Sequence of chain 1.B:
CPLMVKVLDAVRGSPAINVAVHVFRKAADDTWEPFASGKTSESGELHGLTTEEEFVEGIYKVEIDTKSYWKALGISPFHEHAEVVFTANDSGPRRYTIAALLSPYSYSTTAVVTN

Sequence of chain 2.B:
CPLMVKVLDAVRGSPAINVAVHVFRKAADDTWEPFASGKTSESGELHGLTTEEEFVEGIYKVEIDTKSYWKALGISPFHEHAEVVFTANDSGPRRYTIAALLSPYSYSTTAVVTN

Binding-site contacts:
Ligand atom CAA contacts residue VAL121 of chain 2.B at 3.2 Å (hydrophobic).
Ligand atom NAL contacts residue 3M41 of chain 2.D at 0.8 Å.
Ligand atom NAK contacts residue LEU110 of chain 2.B at 3.7 Å.
Ligand atom CAC contacts residue 3M41 of chain 2.D at 0.8 Å.
Ligand atom OAN contacts residue LEU17 of chain 1.B at 3.9 Å.
Ligand atom NAK contacts residue 3M41 of chain 2.D at 2.1 Å.
Ligand atom CAD contacts residue 3M41 of chain 2.D at 2.6 Å.
Ligand atom OAO contacts residue 3M41 of chain 2.D at 0.7 Å (h-bond).
Ligand atom CAE contacts residue LEU110 of chain 2.B at 3.6 Å (hydrophobic).
Ligand atom CAI contacts residue 3M41 of chain 2.D at 0.3 Å.
Ligand atom CAF contacts residue 3M41 of chain 2.D at 0.6 Å.
Ligand atom NAK contacts residue SER117 of chain 1.B at 2.6 Å (h-bond).
Ligand atom CAG contacts residue 3M41 of chain 2.D at 0.2 Å.
Ligand atom NAM contacts residue 3M41 of chain 2.D at 0.7 Å (h-bond).
Ligand atom CAE contacts residue 3M41 of chain 2.D at 0.8 Å.
Ligand atom NAM contacts residue LEU17 of chain 2.B at 3.7 Å.
Ligand atom CAE contacts residue SER117 of chain 1.B at 3.3 Å.
Ligand atom CAT contacts residue LEU17 of chain 2.B at 3.7 Å (hydrophobic).
Ligand atom CAR contacts residue 3M41 of chain 2.D at 0.6 Å.
Ligand atom CAD contacts residue ALA108 of chain 1.B at 3.9 Å (hydrophobic).
Ligand atom CAE contacts residue SER117 of chain 2.B at 3.7 Å.
Ligand atom CAE contacts residue LEU110 of chain 1.B at 3.9 Å (hydrophobic).
Ligand atom CAH contacts residue ALA108 of chain 1.B at 3.7 Å (hydrophobic).
Ligand atom CAQ contacts residue 3M41 of chain 2.D at 0.9 Å.
Ligand atom CAA contacts residue 3M41 of chain 2.D at 2.2 Å.
Ligand atom CAP contacts residue 3M41 of chain 2.D at 1.3 Å.
Ligand atom CAD contacts residue SER117 of chain 1.B at 3.4 Å.
Ligand atom CAA contacts residue THR106 of chain 2.B at 3.7 Å.
Ligand atom CAB contacts residue 3M41 of chain 2.D at 0.9 Å.
Ligand atom OAO contacts residue ALA108 of chain 2.B at 3.5 Å.
Ligand atom CAT contacts residue 3M41 of chain 2.D at 0.6 Å.
Ligand atom CAH contacts residue 3M41 of chain 2.D at 2.2 Å.
Ligand atom NAK contacts residue LEU110 of chain 1.B at 3.7 Å.
Ligand atom NAM contacts residue ALA108 of chain 1.B at 3.5 Å.
Ligand atom NAL contacts residue ALA108 of chain 2.B at 3.6 Å.
Ligand atom CAF contacts residue LYS15 of chain 1.B at 3.9 Å.
Ligand atom OAN contacts residue 3M41 of chain 2.D at 0.2 Å.
Ligand atom CAD contacts residue THR118 of chain 1.B at 3.9 Å.
Ligand atom CAS contacts residue 3M41 of chain 2.D at 0.9 Å.
Ligand atom CAJ contacts residue 3M41 of chain 2.D at 0.8 Å.

A protein and the small-molecule ligand that binds it are described below.
Small molecule (SMILES): CCOc1ccccc1-c1nc(-c2ccncc2)no1